Binding-site contacts:
Ligand atom C2 contacts residue HIS82 of chain 18.D at 4.2 Å.
Ligand atom OBI contacts residue HIS114 of chain 18.F at 3.0 Å (h-bond).
Ligand atom C5 contacts residue HIS82 of chain 18.H at 4.0 Å.
Ligand atom OBC contacts residue HIS114 of chain 18.D at 4.1 Å.
Ligand atom C1 contacts residue HIS114 of chain 18.H at 3.5 Å.
Ligand atom OAH contacts residue HIS82 of chain 18.D at 3.1 Å (h-bond).
Ligand atom OAB contacts residue ARG119 of chain 18.H at 3.5 Å.
Ligand atom OAH contacts residue ASN80 of chain 18.D at 3.2 Å (h-bond).
Ligand atom SBG contacts residue HIS114 of chain 18.F at 3.5 Å (h-bond).
Ligand atom OBA contacts residue HIS114 of chain 18.D at 3.0 Å (h-bond).
Ligand atom C1 contacts residue HIS82 of chain 18.H at 3.7 Å.
Ligand atom N2 contacts residue HIS114 of chain 18.H at 4.1 Å.
Ligand atom O3 contacts residue HIS114 of chain 18.D at 3.3 Å (h-bond).
Ligand atom O1 contacts residue HIS114 of chain 18.H at 2.8 Å (h-bond).
Ligand atom SBB contacts residue HIS82 of chain 18.F at 3.5 Å (h-bond).
Ligand atom SAG contacts residue HIS114 of chain 18.H at 4.1 Å.
Ligand atom OAF contacts residue HIS82 of chain 18.D at 3.2 Å (h-bond).
Ligand atom O3 contacts residue HIS82 of chain 18.D at 3.9 Å.
Ligand atom O5 contacts residue HIS82 of chain 18.H at 3.2 Å (h-bond).
Ligand atom SBB contacts residue HIS114 of chain 18.D at 4.2 Å.
Ligand atom C3 contacts residue HIS82 of chain 18.D at 4.3 Å.
Ligand atom OAF contacts residue HIS114 of chain 18.H at 4.1 Å.
Ligand atom O1 contacts residue HIS82 of chain 18.H at 3.6 Å.
Ligand atom O4 contacts residue HIS114 of chain 18.D at 3.6 Å.
Ligand atom OBE contacts residue HIS82 of chain 18.F at 2.9 Å (h-bond).
Ligand atom OBF contacts residue HIS82 of chain 18.F at 3.9 Å.
Ligand atom OBA contacts residue HIS82 of chain 18.D at 4.3 Å.
Ligand atom OBF contacts residue HIS114 of chain 18.F at 3.9 Å.
Ligand atom C4 contacts residue ASN80 of chain 18.D at 4.0 Å.
Ligand atom O4 contacts residue ASN80 of chain 18.D at 3.1 Å (h-bond).
Ligand atom OBI contacts residue HIS82 of chain 18.F at 2.9 Å.
Ligand atom OAB contacts residue HIS114 of chain 18.H at 3.3 Å.
Ligand atom SAG contacts residue HIS82 of chain 18.D at 3.7 Å.
Ligand atom O6B contacts residue ASN80 of chain 18.D at 3.0 Å (h-bond).
Ligand atom C6 contacts residue ASN80 of chain 18.D at 3.8 Å.
Ligand atom SBG contacts residue HIS82 of chain 18.F at 4.0 Å.
Ligand atom SAG contacts residue ASN80 of chain 18.D at 4.3 Å.
Ligand atom OBH contacts residue HIS114 of chain 18.F at 3.1 Å (h-bond).
Ligand atom OBC contacts residue HIS82 of chain 18.F at 3.2 Å (h-bond).
Ligand atom O2 contacts residue HIS82 of chain 18.F at 4.0 Å.

Sequence of chain 18.F:
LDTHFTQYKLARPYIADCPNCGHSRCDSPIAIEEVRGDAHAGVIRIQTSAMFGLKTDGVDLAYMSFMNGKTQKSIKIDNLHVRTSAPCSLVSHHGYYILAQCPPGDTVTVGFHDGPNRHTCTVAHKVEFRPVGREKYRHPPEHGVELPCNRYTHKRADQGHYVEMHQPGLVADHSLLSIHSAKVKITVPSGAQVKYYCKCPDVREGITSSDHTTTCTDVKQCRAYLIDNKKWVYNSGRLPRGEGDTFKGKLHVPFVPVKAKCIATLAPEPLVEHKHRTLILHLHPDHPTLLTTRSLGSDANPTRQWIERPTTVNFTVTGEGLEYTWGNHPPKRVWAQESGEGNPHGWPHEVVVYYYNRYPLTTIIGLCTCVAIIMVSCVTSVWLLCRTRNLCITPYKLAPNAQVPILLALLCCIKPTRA

Sequence of chain 18.D:
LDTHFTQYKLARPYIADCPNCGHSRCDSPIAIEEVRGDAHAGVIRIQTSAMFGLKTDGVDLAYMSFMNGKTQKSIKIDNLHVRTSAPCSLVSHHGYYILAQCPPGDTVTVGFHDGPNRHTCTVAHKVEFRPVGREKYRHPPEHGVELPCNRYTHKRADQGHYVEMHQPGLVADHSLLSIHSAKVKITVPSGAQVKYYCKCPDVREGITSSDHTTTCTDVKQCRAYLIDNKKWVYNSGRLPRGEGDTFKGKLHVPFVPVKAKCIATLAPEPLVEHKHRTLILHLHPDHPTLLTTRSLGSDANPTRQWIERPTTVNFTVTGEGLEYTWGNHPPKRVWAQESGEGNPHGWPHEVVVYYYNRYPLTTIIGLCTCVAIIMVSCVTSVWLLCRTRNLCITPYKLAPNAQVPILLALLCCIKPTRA

Sequence of chain 18.H:
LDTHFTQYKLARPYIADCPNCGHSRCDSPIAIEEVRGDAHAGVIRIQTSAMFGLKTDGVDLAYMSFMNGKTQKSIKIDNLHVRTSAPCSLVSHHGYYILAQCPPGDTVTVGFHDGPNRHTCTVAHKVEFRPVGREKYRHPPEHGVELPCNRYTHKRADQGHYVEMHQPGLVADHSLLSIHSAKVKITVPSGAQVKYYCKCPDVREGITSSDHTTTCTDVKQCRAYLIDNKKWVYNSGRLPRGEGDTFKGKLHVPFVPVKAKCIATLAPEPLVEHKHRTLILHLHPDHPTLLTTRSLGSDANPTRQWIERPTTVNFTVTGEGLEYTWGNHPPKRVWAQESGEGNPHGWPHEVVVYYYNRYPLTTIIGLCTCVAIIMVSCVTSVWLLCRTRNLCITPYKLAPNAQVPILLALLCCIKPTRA

A small-molecule ligand and the protein it binds are described below.
Small molecule (SMILES): O=C(O)[C@@H]1O[C@H](O[C@H]2[C@@H](OS(=O)(=O)O)O[C@@H](O)[C@H](NS(=O)(=O)O)[C@H]2O)[C@@H](OS(=O)(=O)O)[C@H](O)[C@@H]1O